Sequence of chain 1.C:
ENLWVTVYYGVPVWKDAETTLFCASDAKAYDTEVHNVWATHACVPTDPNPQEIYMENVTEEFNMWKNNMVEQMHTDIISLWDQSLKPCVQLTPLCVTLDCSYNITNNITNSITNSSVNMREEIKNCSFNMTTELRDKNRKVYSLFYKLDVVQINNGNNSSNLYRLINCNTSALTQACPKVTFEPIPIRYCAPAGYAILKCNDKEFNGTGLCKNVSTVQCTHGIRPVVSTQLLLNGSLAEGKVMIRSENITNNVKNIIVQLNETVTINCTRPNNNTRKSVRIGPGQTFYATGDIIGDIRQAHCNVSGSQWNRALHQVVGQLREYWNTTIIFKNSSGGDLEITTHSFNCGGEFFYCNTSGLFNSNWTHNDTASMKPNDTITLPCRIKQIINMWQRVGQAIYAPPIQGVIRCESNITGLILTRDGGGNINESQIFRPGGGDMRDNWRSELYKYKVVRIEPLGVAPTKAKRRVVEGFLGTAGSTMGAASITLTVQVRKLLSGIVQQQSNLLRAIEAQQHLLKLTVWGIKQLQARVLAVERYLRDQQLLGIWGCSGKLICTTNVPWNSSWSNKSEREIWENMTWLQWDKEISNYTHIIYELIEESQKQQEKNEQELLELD

This small molecule binds to this protein.
Small molecule (SMILES): CC(=O)N[C@H]1[C@H](O[C@H]2[C@H](O)[C@@H](NC(C)=O)CO[C@@H]2CO)O[C@H](CO)[C@@H](O[C@@H]2O[C@H](CO[C@H]3O[C@H](CO[C@H]4O[C@H](CO)[C@@H](O)[C@H](O)[C@@H]4O)[C@@H](O)[C@H](O[C@H]4O[C@H](CO)[C@@H](O)[C@H](O)[C@@H]4O)[C@@H]3O)[C@@H](O)[C@H](O[C@H]3O[C@H](CO)[C@@H](O)[C@H](O)[C@@H]3O)[C@@H]2O)[C@@H]1O

Binding-site contacts:
Ligand atom O4 contacts residue GLY78 of chain 1.E at 3.6 Å.
Ligand atom O3 contacts residue ASP71 of chain 1.E at 2.5 Å (salt-bridge).
Ligand atom O2 contacts residue PHE70 of chain 1.E at 3.7 Å.
Ligand atom C4 contacts residue SER77 of chain 1.E at 3.4 Å.
Ligand atom C5 contacts residue ASN159 of chain 1.C at 3.6 Å.
Ligand atom O6 contacts residue ASP127 of chain 1.D at 3.7 Å.
Ligand atom C1 contacts residue ASN159 of chain 1.C at 1.4 Å.
Ligand atom O5 contacts residue TRP124 of chain 1.D at 3.3 Å.
Ligand atom C4 contacts residue HIS74 of chain 1.E at 3.6 Å.
Ligand atom C2 contacts residue ASP71 of chain 1.E at 3.5 Å.
Ligand atom C2 contacts residue HIS74 of chain 1.E at 3.7 Å.
Ligand atom C3 contacts residue ASN159 of chain 1.C at 3.8 Å.
Ligand atom C3 contacts residue HIS74 of chain 1.E at 3.8 Å.
Ligand atom O4 contacts residue SER77 of chain 1.E at 3.1 Å.
Ligand atom C7 contacts residue ASP129 of chain 1.C at 3.7 Å.
Ligand atom C8 contacts residue PHE158 of chain 1.C at 3.7 Å (hydrophobic).
Ligand atom C8 contacts residue SER157 of chain 1.C at 3.4 Å.
Ligand atom N2 contacts residue ASN159 of chain 1.C at 2.9 Å (h-bond).
Ligand atom C2 contacts residue PHE70 of chain 1.E at 3.6 Å (hydrophobic).
Ligand atom C8 contacts residue THR127 of chain 1.C at 3.8 Å.
Ligand atom C6 contacts residue TRP124 of chain 1.D at 3.5 Å (hydrophobic).
Ligand atom C8 contacts residue ASP127 of chain 1.D at 3.2 Å.
Ligand atom O6 contacts residue TRP124 of chain 1.D at 3.3 Å.
Ligand atom C5 contacts residue HIS74 of chain 1.E at 3.6 Å.
Ligand atom O7 contacts residue THR127 of chain 1.C at 2.9 Å (h-bond).
Ligand atom C6 contacts residue ASP127 of chain 1.D at 3.8 Å.
Ligand atom O7 contacts residue ASP129 of chain 1.C at 3.6 Å.
Ligand atom O2 contacts residue HIS74 of chain 1.E at 2.6 Å (h-bond).
Ligand atom C8 contacts residue ASP129 of chain 1.C at 3.0 Å.
Ligand atom O5 contacts residue ASN159 of chain 1.C at 2.4 Å (h-bond).
Ligand atom O5 contacts residue HIS74 of chain 1.E at 3.2 Å.
Ligand atom O2 contacts residue ASP71 of chain 1.E at 2.9 Å (salt-bridge).
Ligand atom O3 contacts residue HIS74 of chain 1.E at 3.8 Å.
Ligand atom O3 contacts residue SER77 of chain 1.E at 3.2 Å.
Ligand atom C7 contacts residue THR127 of chain 1.C at 3.4 Å.
Ligand atom C2 contacts residue ASN159 of chain 1.C at 2.4 Å.
Ligand atom C1 contacts residue PHE70 of chain 1.E at 3.9 Å (hydrophobic).
Ligand atom C3 contacts residue ASP71 of chain 1.E at 3.5 Å.
Ligand atom C6 contacts residue HIS74 of chain 1.E at 3.8 Å.
Ligand atom O6 contacts residue HIS74 of chain 1.E at 3.0 Å.

Sequence of chain 1.D:
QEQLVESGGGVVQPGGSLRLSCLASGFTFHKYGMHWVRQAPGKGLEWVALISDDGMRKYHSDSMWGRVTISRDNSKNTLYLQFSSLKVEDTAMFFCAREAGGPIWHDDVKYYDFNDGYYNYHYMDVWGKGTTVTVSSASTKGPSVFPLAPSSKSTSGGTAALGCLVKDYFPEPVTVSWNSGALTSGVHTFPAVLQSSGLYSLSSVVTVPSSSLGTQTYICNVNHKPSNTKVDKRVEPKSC

Sequence of chain 1.E:
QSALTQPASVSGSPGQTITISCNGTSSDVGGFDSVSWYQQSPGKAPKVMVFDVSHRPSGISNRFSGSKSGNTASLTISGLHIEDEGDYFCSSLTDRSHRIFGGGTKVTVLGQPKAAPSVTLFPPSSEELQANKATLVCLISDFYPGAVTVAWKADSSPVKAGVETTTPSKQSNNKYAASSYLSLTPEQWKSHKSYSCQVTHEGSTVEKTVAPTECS